A small-molecule ligand and the protein it binds are described below.
Small molecule (SMILES): COc1ccccc1-n1c(=O)c2cnc(Nc3ccc(N4CCN(C)CC4)cc3)nc2n1-c1cccc(C(C)(C)O)n1

Sequence of chain 1.A:
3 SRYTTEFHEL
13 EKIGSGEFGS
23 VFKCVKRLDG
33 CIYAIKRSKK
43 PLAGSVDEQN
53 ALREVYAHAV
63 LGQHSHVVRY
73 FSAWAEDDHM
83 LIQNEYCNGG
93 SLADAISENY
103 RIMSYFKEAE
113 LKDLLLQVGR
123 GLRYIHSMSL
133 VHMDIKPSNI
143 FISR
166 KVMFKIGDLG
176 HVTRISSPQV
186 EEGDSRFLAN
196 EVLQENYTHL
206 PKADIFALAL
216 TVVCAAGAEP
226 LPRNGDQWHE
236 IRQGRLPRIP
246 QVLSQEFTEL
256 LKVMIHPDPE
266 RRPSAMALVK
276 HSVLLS

Binding-site contacts:
Ligand atom C11 contacts residue PHE143 of chain 1.A at 3.5 Å (hydrophobic).
Ligand atom N16 contacts residue CYS89 of chain 1.A at 2.9 Å (h-bond).
Ligand atom N14 contacts residue GLU87 of chain 1.A at 3.8 Å.
Ligand atom N16 contacts residue TYR88 of chain 1.A at 3.8 Å.
Ligand atom C21 contacts residue GLY92 of chain 1.A at 3.6 Å.
Ligand atom C5 contacts residue GLU56 of chain 1.A at 3.7 Å.
Ligand atom C29 contacts residue ILE15 of chain 1.A at 3.5 Å (hydrophobic).
Ligand atom C24 contacts residue GLU13 of chain 1.A at 3.7 Å.
Ligand atom O32 contacts residue VAL70 of chain 1.A at 3.3 Å.
Ligand atom C17 contacts residue CYS89 of chain 1.A at 3.5 Å (hydrophobic).
Ligand atom C4 contacts residue ASN86 of chain 1.A at 3.6 Å.
Ligand atom C17 contacts residue GLY92 of chain 1.A at 3.7 Å.
Ligand atom O2 contacts residue ASN86 of chain 1.A at 3.5 Å (h-bond).
Ligand atom C22 contacts residue TYR88 of chain 1.A at 3.4 Å (hydrophobic).
Ligand atom C25 contacts residue GLU13 of chain 1.A at 3.7 Å.
Ligand atom C33 contacts residue PHE143 of chain 1.A at 3.6 Å (hydrophobic).
Ligand atom C1 contacts residue ILE84 of chain 1.A at 3.4 Å (hydrophobic).
Ligand atom C22 contacts residue CYS89 of chain 1.A at 3.3 Å (hydrophobic).
Ligand atom C1 contacts residue ALA36 of chain 1.A at 3.2 Å (hydrophobic).
Ligand atom C4 contacts residue LYS38 of chain 1.A at 3.8 Å.
Ligand atom C17 contacts residue ILE15 of chain 1.A at 3.7 Å (hydrophobic).
Ligand atom C1 contacts residue LYS38 of chain 1.A at 3.5 Å.
Ligand atom O42 contacts residue PHE20 of chain 1.A at 3.4 Å.
Ligand atom C5 contacts residue LYS38 of chain 1.A at 3.8 Å.
Ligand atom C28 contacts residue ASP96 of chain 1.A at 3.4 Å.
Ligand atom C15 contacts residue PHE143 of chain 1.A at 3.7 Å (hydrophobic).
Ligand atom N30 contacts residue PHE143 of chain 1.A at 3.4 Å.
Ligand atom C1 contacts residue ASN86 of chain 1.A at 3.7 Å.
Ligand atom C19 contacts residue ILE15 of chain 1.A at 3.6 Å (hydrophobic).
Ligand atom N14 contacts residue CYS89 of chain 1.A at 3.0 Å (h-bond).
Ligand atom C35 contacts residue ILE15 of chain 1.A at 3.6 Å (hydrophobic).
Ligand atom C3 contacts residue ASN86 of chain 1.A at 3.4 Å.
Ligand atom O32 contacts residue ASN86 of chain 1.A at 2.8 Å (h-bond).
Ligand atom N38 contacts residue PHE143 of chain 1.A at 3.6 Å.
Ligand atom C29 contacts residue ASP96 of chain 1.A at 3.6 Å.
Ligand atom N10 contacts residue PHE143 of chain 1.A at 3.6 Å.
Ligand atom C22 contacts residue GLY92 of chain 1.A at 3.6 Å.
Ligand atom C20 contacts residue GLY92 of chain 1.A at 3.8 Å.
Ligand atom C13 contacts residue GLU87 of chain 1.A at 3.2 Å.
Ligand atom C40 contacts residue ASN141 of chain 1.A at 3.8 Å.